Binding-site contacts:
Ligand atom C9 contacts residue ARG292 of chain 1.A at 4.0 Å.
Ligand atom O1A contacts residue TYR409 of chain 1.A at 4.0 Å.
Ligand atom C2 contacts residue ARG292 of chain 1.A at 3.9 Å.
Ligand atom C5 contacts residue ASP149 of chain 1.A at 3.5 Å.
Ligand atom C1 contacts residue ARG116 of chain 1.A at 3.6 Å.
Ligand atom C10 contacts residue ARG150 of chain 1.A at 3.7 Å.
Ligand atom C1 contacts residue ARG374 of chain 1.A at 3.5 Å.
Ligand atom C4 contacts residue TYR409 of chain 1.A at 3.5 Å (hydrophobic).
Ligand atom C4 contacts residue ASP149 of chain 1.A at 3.4 Å.
Ligand atom C1 contacts residue ARG292 of chain 1.A at 3.8 Å.
Ligand atom O1B contacts residue ARG292 of chain 1.A at 2.8 Å (salt-bridge).
Ligand atom C9 contacts residue GLU275 of chain 1.A at 3.0 Å.
Ligand atom C91 contacts residue ALA245 of chain 1.A at 3.7 Å (hydrophobic).
Ligand atom C9 contacts residue ALA245 of chain 1.A at 3.9 Å (hydrophobic).
Ligand atom O10 contacts residue ASP149 of chain 1.A at 3.5 Å.
Ligand atom C3 contacts residue GLU117 of chain 1.A at 4.0 Å.
Ligand atom C82 contacts residue ILE221 of chain 1.A at 3.7 Å (hydrophobic).
Ligand atom C1 contacts residue TYR409 of chain 1.A at 3.4 Å (hydrophobic).
Ligand atom O10 contacts residue ARG150 of chain 1.A at 2.6 Å (salt-bridge).
Ligand atom O1B contacts residue TYR409 of chain 1.A at 3.9 Å.
Ligand atom O1B contacts residue ARG374 of chain 1.A at 2.9 Å (salt-bridge).
Ligand atom C3 contacts residue ARG116 of chain 1.A at 3.3 Å.
Ligand atom O1A contacts residue ARG374 of chain 1.A at 2.8 Å (salt-bridge).
Ligand atom C91 contacts residue ASN294 of chain 1.A at 3.6 Å.
Ligand atom C4 contacts residue GLU117 of chain 1.A at 3.7 Å.
Ligand atom C82 contacts residue ARG150 of chain 1.A at 3.8 Å.
Ligand atom C2 contacts residue TYR409 of chain 1.A at 2.9 Å (hydrophobic).
Ligand atom C11 contacts residue TRP177 of chain 1.A at 3.8 Å (hydrophobic).
Ligand atom C7 contacts residue TYR409 of chain 1.A at 3.9 Å (hydrophobic).
Ligand atom C81 contacts residue ALA245 of chain 1.A at 3.9 Å (hydrophobic).
Ligand atom C11 contacts residue ARG150 of chain 1.A at 4.0 Å.
Ligand atom C8 contacts residue GLU275 of chain 1.A at 3.5 Å.
Ligand atom C91 contacts residue ARG292 of chain 1.A at 3.6 Å.
Ligand atom C81 contacts residue ARG223 of chain 1.A at 3.5 Å.
Ligand atom N4 contacts residue GLU117 of chain 1.A at 2.6 Å (salt-bridge).
Ligand atom C7 contacts residue ARG292 of chain 1.A at 3.9 Å.
Ligand atom C3 contacts residue TYR409 of chain 1.A at 3.5 Å (hydrophobic).
Ligand atom C3 contacts residue ASP149 of chain 1.A at 3.2 Å.
Ligand atom N4 contacts residue ASP149 of chain 1.A at 3.1 Å (salt-bridge).
Ligand atom O1A contacts residue ARG116 of chain 1.A at 2.6 Å (salt-bridge).

The small molecule below binds the protein below.
Small molecule (SMILES): CCC(CC)O[C@@H]1C=C(C(=O)O)C[C@H](N)[C@H]1NC(C)=O

Sequence of chain 1.A:
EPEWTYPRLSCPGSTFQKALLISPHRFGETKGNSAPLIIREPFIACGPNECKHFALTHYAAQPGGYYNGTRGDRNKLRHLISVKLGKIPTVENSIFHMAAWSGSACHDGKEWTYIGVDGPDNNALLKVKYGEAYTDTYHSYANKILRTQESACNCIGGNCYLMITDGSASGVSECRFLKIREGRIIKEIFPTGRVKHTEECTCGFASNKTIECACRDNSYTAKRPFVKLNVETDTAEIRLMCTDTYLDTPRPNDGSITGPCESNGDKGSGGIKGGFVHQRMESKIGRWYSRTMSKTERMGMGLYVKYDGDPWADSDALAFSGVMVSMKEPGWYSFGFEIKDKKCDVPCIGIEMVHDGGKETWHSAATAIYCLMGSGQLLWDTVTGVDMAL